Binding-site contacts:
Ligand atom CE1 contacts residue LEU413 of chain 4.GA at 4.2 Å (hydrophobic).
Ligand atom CD1 contacts residue GLN538 of chain 4.GA at 3.1 Å.
Ligand atom N contacts residue PRO536 of chain 4.GA at 4.2 Å.
Ligand atom CB contacts residue ILE535 of chain 4.GA at 4.2 Å (hydrophobic).
Ligand atom CD1 contacts residue PHE402 of chain 4.GA at 4.0 Å (hydrophobic).
Ligand atom CD contacts residue TYR537 of chain 4.GA at 4.5 Å (hydrophobic).
Ligand atom CB contacts residue TYR533 of chain 4.GA at 3.6 Å (hydrophobic).
Ligand atom CB contacts residue GLU481 of chain 4.GA at 3.6 Å.
Ligand atom CD2 contacts residue THR488 of chain 4.GA at 4.2 Å.
Ligand atom O contacts residue PRO536 of chain 4.GA at 3.8 Å.
Ligand atom CA contacts residue TYR537 of chain 4.GA at 4.5 Å (hydrophobic).
Ligand atom CD1 contacts residue THR488 of chain 4.GA at 4.2 Å.
Ligand atom CD1 contacts residue ILE535 of chain 4.GA at 4.0 Å (hydrophobic).
Ligand atom CD1 contacts residue ILE535 of chain 4.GA at 4.0 Å (hydrophobic).
Ligand atom CB contacts residue TYR537 of chain 4.GA at 3.0 Å (hydrophobic).
Ligand atom CG1 contacts residue THR488 of chain 4.GA at 4.2 Å.
Ligand atom CD2 contacts residue ALA484 of chain 4.GA at 3.6 Å (hydrophobic).
Ligand atom CA contacts residue ILE535 of chain 4.GA at 3.8 Å (hydrophobic).
Ligand atom CG contacts residue TYR537 of chain 4.GA at 3.2 Å (hydrophobic).
Ligand atom CB contacts residue THR488 of chain 4.GA at 4.4 Å.
Ligand atom O contacts residue LEU534 of chain 4.GA at 4.3 Å.
Ligand atom CG contacts residue PRO536 of chain 4.GA at 4.5 Å (hydrophobic).
Ligand atom ND2 contacts residue TYR533 of chain 4.GA at 3.7 Å.
Ligand atom CD1 contacts residue LEU413 of chain 4.GA at 4.1 Å (hydrophobic).
Ligand atom NE2 contacts residue PRO536 of chain 4.GA at 4.2 Å.
Ligand atom CD2 contacts residue MET485 of chain 4.GA at 4.0 Å (hydrophobic).
Ligand atom C contacts residue HIS409 of chain 4.GA at 4.4 Å.
Ligand atom OD1 contacts residue TYR533 of chain 4.GA at 3.4 Å.
Ligand atom CG contacts residue TYR533 of chain 4.GA at 3.3 Å (hydrophobic).
Ligand atom O contacts residue HIS409 of chain 4.GA at 3.6 Å.
Ligand atom N contacts residue ILE535 of chain 4.GA at 3.7 Å.
Ligand atom CB contacts residue LEU534 of chain 4.GA at 4.3 Å (hydrophobic).

Sequence of chain 4.GA:
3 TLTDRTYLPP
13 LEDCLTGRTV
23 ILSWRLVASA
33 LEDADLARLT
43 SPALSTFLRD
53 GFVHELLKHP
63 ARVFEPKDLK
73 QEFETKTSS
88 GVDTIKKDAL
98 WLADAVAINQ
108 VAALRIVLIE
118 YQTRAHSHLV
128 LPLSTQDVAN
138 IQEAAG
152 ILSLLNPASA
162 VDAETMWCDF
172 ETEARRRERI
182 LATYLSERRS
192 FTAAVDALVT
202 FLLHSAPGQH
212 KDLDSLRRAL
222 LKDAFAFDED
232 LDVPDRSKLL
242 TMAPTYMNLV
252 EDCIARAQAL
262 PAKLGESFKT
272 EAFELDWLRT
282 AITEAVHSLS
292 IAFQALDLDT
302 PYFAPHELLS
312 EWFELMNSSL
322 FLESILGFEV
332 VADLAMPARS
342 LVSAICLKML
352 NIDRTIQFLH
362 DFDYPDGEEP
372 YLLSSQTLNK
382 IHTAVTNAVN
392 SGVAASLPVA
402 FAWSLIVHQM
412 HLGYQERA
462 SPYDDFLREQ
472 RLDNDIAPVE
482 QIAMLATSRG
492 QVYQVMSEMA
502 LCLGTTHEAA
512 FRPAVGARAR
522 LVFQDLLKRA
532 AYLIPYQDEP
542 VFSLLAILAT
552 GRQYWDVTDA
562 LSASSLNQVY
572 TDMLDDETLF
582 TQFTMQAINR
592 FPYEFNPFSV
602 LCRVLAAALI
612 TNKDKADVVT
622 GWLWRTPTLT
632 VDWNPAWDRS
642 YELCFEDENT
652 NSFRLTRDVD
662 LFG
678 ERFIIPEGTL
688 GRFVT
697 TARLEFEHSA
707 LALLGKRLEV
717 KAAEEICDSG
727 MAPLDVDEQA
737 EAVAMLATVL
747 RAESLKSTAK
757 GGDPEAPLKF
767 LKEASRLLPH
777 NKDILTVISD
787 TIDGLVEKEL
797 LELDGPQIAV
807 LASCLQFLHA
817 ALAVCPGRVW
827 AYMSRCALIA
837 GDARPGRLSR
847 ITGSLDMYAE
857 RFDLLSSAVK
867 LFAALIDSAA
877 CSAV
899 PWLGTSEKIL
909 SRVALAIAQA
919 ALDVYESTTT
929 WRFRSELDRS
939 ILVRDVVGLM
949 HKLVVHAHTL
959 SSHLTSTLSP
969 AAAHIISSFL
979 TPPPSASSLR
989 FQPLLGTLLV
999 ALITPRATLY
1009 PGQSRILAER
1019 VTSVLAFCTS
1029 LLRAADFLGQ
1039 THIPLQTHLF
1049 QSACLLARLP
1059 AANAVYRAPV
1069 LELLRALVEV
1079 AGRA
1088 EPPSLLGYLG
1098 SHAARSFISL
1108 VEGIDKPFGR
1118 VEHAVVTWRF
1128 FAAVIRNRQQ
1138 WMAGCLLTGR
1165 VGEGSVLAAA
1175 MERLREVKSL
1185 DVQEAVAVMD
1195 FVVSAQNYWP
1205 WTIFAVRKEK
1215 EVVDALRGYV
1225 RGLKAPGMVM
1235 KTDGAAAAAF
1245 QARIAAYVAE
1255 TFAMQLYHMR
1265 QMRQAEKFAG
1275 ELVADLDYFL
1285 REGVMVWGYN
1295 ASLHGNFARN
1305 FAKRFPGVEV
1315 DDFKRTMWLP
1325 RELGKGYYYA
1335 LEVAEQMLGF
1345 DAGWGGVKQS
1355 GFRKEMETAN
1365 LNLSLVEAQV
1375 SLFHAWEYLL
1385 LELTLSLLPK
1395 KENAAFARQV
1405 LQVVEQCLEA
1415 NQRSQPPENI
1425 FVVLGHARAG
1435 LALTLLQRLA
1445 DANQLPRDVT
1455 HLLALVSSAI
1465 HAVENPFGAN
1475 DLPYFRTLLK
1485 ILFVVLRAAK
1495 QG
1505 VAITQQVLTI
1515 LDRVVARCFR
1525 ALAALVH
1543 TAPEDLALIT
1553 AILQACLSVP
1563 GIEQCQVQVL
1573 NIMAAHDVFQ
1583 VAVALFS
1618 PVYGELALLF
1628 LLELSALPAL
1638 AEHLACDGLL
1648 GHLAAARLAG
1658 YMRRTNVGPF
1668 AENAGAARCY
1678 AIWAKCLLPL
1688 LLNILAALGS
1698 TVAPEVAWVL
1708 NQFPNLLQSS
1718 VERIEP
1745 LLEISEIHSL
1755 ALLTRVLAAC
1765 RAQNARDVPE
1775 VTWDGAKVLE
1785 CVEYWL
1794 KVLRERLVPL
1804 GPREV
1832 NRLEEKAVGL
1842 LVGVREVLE

This small molecule binds to this protein.
Small molecule (SMILES): CC[C@H](C)[C@H](NC(=O)[C@H](CO)NC(=O)[C@H](CC(=O)O)NC(=O)[C@@H](N)CCC(=O)O)C(=O)N[C@@H](CC(C)C)C(=O)N[C@@H](CCC(N)=O)C(=O)N1CCC[C@H]1C(=O)NCC(=O)N[C@@H](C)C(=O)N[C@@H](Cc1ccccc1)C(=O)N[C@@H](CO)C(=O)N[C@@H](C)C(=O)N[C@H](C=O)CC(N)=O